Binding-site contacts:
Ligand atom C6 contacts residue SER118 of chain 1.I at 3.5 Å.
Ligand atom C24 contacts residue GLY47 of chain 1.H at 3.8 Å.
Ligand atom C21 contacts residue GLY47 of chain 1.H at 3.7 Å.
Ligand atom N4 contacts residue SER22 of chain 1.H at 3.4 Å.
Ligand atom N9 contacts residue SER21 of chain 1.H at 3.9 Å.
Ligand atom C11 contacts residue SER21 of chain 1.H at 3.3 Å.
Ligand atom O19 contacts residue THR20 of chain 1.H at 3.3 Å.
Ligand atom O28 contacts residue GLY47 of chain 1.H at 3.5 Å (h-bond).
Ligand atom C22 contacts residue GLY47 of chain 1.H at 3.5 Å.
Ligand atom C24 contacts residue THR52 of chain 1.H at 3.4 Å.
Ligand atom B26 contacts residue LYS33 of chain 1.H at 3.8 Å.
Ligand atom C24 contacts residue ARG45 of chain 1.H at 3.4 Å.
Ligand atom C21 contacts residue THR1 of chain 1.H at 2.5 Å.
Ligand atom C13 contacts residue GLY47 of chain 1.H at 3.2 Å.
Ligand atom O8 contacts residue ALA49 of chain 1.H at 3.4 Å (h-bond).
Ligand atom C12 contacts residue GLY47 of chain 1.H at 4.0 Å.
Ligand atom C24 contacts residue SER46 of chain 1.H at 3.8 Å.
Ligand atom O19 contacts residue SER21 of chain 1.H at 3.0 Å (h-bond).
Ligand atom B26 contacts residue THR1 of chain 1.H at 1.4 Å.
Ligand atom C22 contacts residue ARG45 of chain 1.H at 3.8 Å.
Ligand atom O28 contacts residue THR1 of chain 1.H at 2.5 Å (h-bond).
Ligand atom N20 contacts residue GLY47 of chain 1.H at 2.8 Å (h-bond).
Ligand atom C7 contacts residue ALA49 of chain 1.H at 3.8 Å (hydrophobic).
Ligand atom C23 contacts residue GLY47 of chain 1.H at 3.6 Å.
Ligand atom N1 contacts residue ALA49 of chain 1.H at 3.7 Å.
Ligand atom N20 contacts residue THR1 of chain 1.H at 3.8 Å.
Ligand atom O19 contacts residue ARG19 of chain 1.H at 4.0 Å.
Ligand atom O27 contacts residue THR1 of chain 1.H at 2.5 Å (h-bond).
Ligand atom C14 contacts residue GLY47 of chain 1.H at 3.6 Å.
Ligand atom C25 contacts residue THR20 of chain 1.H at 3.7 Å.
Ligand atom O27 contacts residue ARG19 of chain 1.H at 3.7 Å.
Ligand atom C10 contacts residue GLY47 of chain 1.H at 3.6 Å.
Ligand atom C22 contacts residue SER46 of chain 1.H at 3.9 Å.
Ligand atom C25 contacts residue LYS33 of chain 1.H at 3.9 Å.
Ligand atom C22 contacts residue THR1 of chain 1.H at 3.0 Å.
Ligand atom C24 contacts residue SER48 of chain 1.H at 3.7 Å.
Ligand atom C18 contacts residue GLY47 of chain 1.H at 3.6 Å.
Ligand atom C3 contacts residue SER22 of chain 1.H at 3.7 Å.
Ligand atom C24 contacts residue ALA49 of chain 1.H at 3.9 Å (hydrophobic).
Ligand atom N1 contacts residue SER118 of chain 1.I at 3.7 Å.

Sequence of chain 1.I:
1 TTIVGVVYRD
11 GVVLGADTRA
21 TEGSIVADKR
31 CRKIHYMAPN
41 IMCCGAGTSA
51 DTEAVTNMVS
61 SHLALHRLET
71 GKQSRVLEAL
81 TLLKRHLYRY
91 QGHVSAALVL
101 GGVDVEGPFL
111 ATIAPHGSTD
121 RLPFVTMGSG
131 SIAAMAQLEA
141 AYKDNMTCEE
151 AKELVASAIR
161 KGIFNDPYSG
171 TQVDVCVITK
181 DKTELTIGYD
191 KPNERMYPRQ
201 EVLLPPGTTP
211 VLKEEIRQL

A protein and the small-molecule ligand that binds it are described below.
Small molecule (SMILES): CC(C)C[C@H](NC(=O)[C@H](Cc1ccccc1)NC(=O)c1cnccn1)B(O)O

Sequence of chain 1.H:
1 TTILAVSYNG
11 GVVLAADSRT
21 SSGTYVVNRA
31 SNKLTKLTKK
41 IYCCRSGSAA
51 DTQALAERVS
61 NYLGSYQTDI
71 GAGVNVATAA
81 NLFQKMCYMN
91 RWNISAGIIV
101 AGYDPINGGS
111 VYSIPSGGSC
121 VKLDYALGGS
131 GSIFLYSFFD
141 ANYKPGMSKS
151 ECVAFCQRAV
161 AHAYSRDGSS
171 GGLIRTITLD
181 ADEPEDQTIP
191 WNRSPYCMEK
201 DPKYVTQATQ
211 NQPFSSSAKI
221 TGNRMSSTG